Sequence of chain 1.C:
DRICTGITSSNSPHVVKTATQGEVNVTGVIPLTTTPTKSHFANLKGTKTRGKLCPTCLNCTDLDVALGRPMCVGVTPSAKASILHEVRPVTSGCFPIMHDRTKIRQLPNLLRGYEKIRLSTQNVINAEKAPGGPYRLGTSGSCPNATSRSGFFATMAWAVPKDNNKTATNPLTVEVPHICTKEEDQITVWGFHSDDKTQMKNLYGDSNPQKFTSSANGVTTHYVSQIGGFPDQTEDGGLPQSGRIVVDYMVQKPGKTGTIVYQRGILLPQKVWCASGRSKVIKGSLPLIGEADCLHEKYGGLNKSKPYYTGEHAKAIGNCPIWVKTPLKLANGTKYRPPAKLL

Binding-site contacts:
Ligand atom C6 contacts residue LEU239 of chain 1.C at 3.9 Å (hydrophobic).
Ligand atom O7 contacts residue SER242 of chain 1.C at 3.5 Å (h-bond).
Ligand atom O1A contacts residue GLY141 of chain 1.C at 2.8 Å (h-bond).
Ligand atom C8 contacts residue PRO240 of chain 1.C at 4.0 Å (hydrophobic).
Ligand atom O9 contacts residue ASP195 of chain 1.C at 2.7 Å (salt-bridge).
Ligand atom O6 contacts residue PRO240 of chain 1.C at 2.9 Å (h-bond).
Ligand atom O10 contacts residue ARG136 of chain 1.C at 3.0 Å (salt-bridge).
Ligand atom O8 contacts residue TRP158 of chain 1.C at 4.0 Å.
Ligand atom C10 contacts residue LEU203 of chain 1.C at 4.1 Å (hydrophobic).
Ligand atom C1 contacts residue SER140 of chain 1.C at 3.5 Å.
Ligand atom C10 contacts residue ARG136 of chain 1.C at 3.7 Å.
Ligand atom O1B contacts residue GLN241 of chain 1.C at 2.8 Å (h-bond).
Ligand atom C8 contacts residue GLN241 of chain 1.C at 3.7 Å.
Ligand atom O4 contacts residue PRO240 of chain 1.C at 4.1 Å.
Ligand atom C1 contacts residue GLN241 of chain 1.C at 3.8 Å.
Ligand atom N5 contacts residue TRP158 of chain 1.C at 4.0 Å.
Ligand atom O9 contacts residue SER242 of chain 1.C at 3.2 Å (h-bond).
Ligand atom C5 contacts residue PRO240 of chain 1.C at 3.6 Å (hydrophobic).
Ligand atom C5 contacts residue GLN241 of chain 1.C at 3.8 Å.
Ligand atom C6 contacts residue PRO240 of chain 1.C at 3.7 Å (hydrophobic).
Ligand atom N5 contacts residue THR139 of chain 1.C at 3.2 Å (h-bond).
Ligand atom C9 contacts residue ASP195 of chain 1.C at 3.4 Å.
Ligand atom C4 contacts residue THR139 of chain 1.C at 3.4 Å.
Ligand atom O2 contacts residue PRO240 of chain 1.C at 3.6 Å.
Ligand atom O1B contacts residue SER140 of chain 1.C at 2.8 Å (h-bond).
Ligand atom C1 contacts residue GLY141 of chain 1.C at 3.8 Å.
Ligand atom C11 contacts residue ARG136 of chain 1.C at 3.6 Å.
Ligand atom O7 contacts residue GLN241 of chain 1.C at 3.9 Å.
Ligand atom O8 contacts residue GLN241 of chain 1.C at 3.1 Å (h-bond).
Ligand atom C11 contacts residue TRP158 of chain 1.C at 3.9 Å (hydrophobic).
Ligand atom C11 contacts residue GLY138 of chain 1.C at 3.9 Å.
Ligand atom C5 contacts residue THR139 of chain 1.C at 3.9 Å.
Ligand atom O1A contacts residue SER140 of chain 1.C at 3.4 Å (h-bond).
Ligand atom O4 contacts residue THR139 of chain 1.C at 3.4 Å (h-bond).
Ligand atom O5 contacts residue PRO240 of chain 1.C at 3.7 Å.
Ligand atom C3 contacts residue PRO240 of chain 1.C at 4.0 Å (hydrophobic).
Ligand atom C8 contacts residue SER242 of chain 1.C at 3.9 Å.
Ligand atom O9 contacts residue GLN199 of chain 1.C at 4.0 Å.
Ligand atom O6 contacts residue LEU239 of chain 1.C at 3.9 Å.
Ligand atom O10 contacts residue LEU203 of chain 1.C at 3.6 Å.

A small-molecule ligand and the protein it binds are described below.
Small molecule (SMILES): CC(=O)N[C@H]1[C@H](O[C@H]2[C@@H](O)[C@@H](CO)OC[C@@H]2O)O[C@H](CO)[C@@H](O)[C@@H]1O[C@@H]1O[C@H](CO)[C@H](O)[C@H](O[C@]2(C(=O)O)C[C@H](O)[C@@H](NC(C)=O)[C@H]([C@H](O)[C@H](O)CO)O2)[C@H]1O